Sequence of chain 2.B:
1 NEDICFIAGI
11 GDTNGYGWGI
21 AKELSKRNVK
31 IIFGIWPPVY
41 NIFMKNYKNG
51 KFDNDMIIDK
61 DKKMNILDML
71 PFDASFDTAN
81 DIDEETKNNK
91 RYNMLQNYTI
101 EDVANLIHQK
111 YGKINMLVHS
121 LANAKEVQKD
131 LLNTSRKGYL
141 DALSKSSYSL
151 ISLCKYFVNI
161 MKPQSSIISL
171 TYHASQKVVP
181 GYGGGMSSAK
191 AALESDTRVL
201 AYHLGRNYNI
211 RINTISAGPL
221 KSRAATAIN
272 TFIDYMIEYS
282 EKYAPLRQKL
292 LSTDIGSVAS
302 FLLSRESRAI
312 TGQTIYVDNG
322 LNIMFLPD

A small-molecule ligand and the protein it binds are described below.
Small molecule (SMILES): O=Cc1ccc(Oc2ccc(Cl)cc2Cl)c(O)c1

Binding-site contacts:
Ligand atom C2 contacts residue NAD1 of chain 2.E at 3.4 Å.
Ligand atom CL9 contacts residue ALA224 of chain 2.B at 3.5 Å.
Ligand atom CL9 contacts residue ALA122 of chain 2.B at 3.6 Å.
Ligand atom C13 contacts residue ILE228 of chain 2.B at 3.6 Å (hydrophobic).
Ligand atom O18 contacts residue TYR172 of chain 2.B at 3.9 Å.
Ligand atom C12 contacts residue MET186 of chain 2.B at 3.8 Å (hydrophobic).
Ligand atom C8 contacts residue NAD1 of chain 2.E at 3.9 Å.
Ligand atom CL1 contacts residue MET186 of chain 2.B at 4.0 Å.
Ligand atom C6 contacts residue ILE228 of chain 2.B at 4.0 Å (hydrophobic).
Ligand atom C14 contacts residue TYR172 of chain 2.B at 3.6 Å (hydrophobic).
Ligand atom C6 contacts residue ALA225 of chain 2.B at 3.8 Å (hydrophobic).
Ligand atom CL1 contacts residue ASN123 of chain 2.B at 3.8 Å.
Ligand atom C1 contacts residue NAD1 of chain 2.E at 3.4 Å.
Ligand atom O18 contacts residue LYS190 of chain 2.B at 4.0 Å.
Ligand atom C3 contacts residue TYR182 of chain 2.B at 3.4 Å (hydrophobic).
Ligand atom O15 contacts residue MET277 of chain 2.B at 3.7 Å.
Ligand atom C4 contacts residue NAD1 of chain 2.E at 3.4 Å.
Ligand atom C5 contacts residue NAD1 of chain 2.E at 3.2 Å.
Ligand atom C9 contacts residue ALA224 of chain 2.B at 3.8 Å (hydrophobic).
Ligand atom O15 contacts residue PRO219 of chain 2.B at 3.9 Å.
Ligand atom C10 contacts residue ALA122 of chain 2.B at 3.6 Å (hydrophobic).
Ligand atom C5 contacts residue ALA225 of chain 2.B at 3.9 Å (hydrophobic).
Ligand atom C2 contacts residue TYR182 of chain 2.B at 3.5 Å (hydrophobic).
Ligand atom C6 contacts residue NAD1 of chain 2.E at 3.3 Å.
Ligand atom O18 contacts residue TYR182 of chain 2.B at 2.5 Å (h-bond).
Ligand atom O15 contacts residue PHE273 of chain 2.B at 3.4 Å.
Ligand atom C3 contacts residue TYR172 of chain 2.B at 3.6 Å (hydrophobic).
Ligand atom O7 contacts residue NAD1 of chain 2.E at 3.1 Å.
Ligand atom C3 contacts residue NAD1 of chain 2.E at 3.3 Å.
Ligand atom C12 contacts residue VAL127 of chain 2.B at 4.0 Å (hydrophobic).
Ligand atom O15 contacts residue NAD1 of chain 2.E at 4.0 Å.
Ligand atom C13 contacts residue TYR182 of chain 2.B at 3.9 Å (hydrophobic).
Ligand atom CL1 contacts residue VAL127 of chain 2.B at 3.9 Å.
Ligand atom C12 contacts residue ILE228 of chain 2.B at 3.9 Å (hydrophobic).
Ligand atom CL9 contacts residue NAD1 of chain 2.E at 3.2 Å.
Ligand atom O18 contacts residue NAD1 of chain 2.E at 2.4 Å (h-bond).
Ligand atom CL1 contacts residue ALA124 of chain 2.B at 3.3 Å.
Ligand atom C14 contacts residue NAD1 of chain 2.E at 3.8 Å.
Ligand atom C9 contacts residue ALA122 of chain 2.B at 3.7 Å (hydrophobic).
Ligand atom C10 contacts residue ALA224 of chain 2.B at 4.0 Å (hydrophobic).